A protein and the small-molecule ligand that binds it are described below.
Small molecule (SMILES): CC(=O)N[C@@H]1[C@@H](O)[C@H](O)[C@@H](CO)O[C@H]1O

Sequence of chain 1.D:
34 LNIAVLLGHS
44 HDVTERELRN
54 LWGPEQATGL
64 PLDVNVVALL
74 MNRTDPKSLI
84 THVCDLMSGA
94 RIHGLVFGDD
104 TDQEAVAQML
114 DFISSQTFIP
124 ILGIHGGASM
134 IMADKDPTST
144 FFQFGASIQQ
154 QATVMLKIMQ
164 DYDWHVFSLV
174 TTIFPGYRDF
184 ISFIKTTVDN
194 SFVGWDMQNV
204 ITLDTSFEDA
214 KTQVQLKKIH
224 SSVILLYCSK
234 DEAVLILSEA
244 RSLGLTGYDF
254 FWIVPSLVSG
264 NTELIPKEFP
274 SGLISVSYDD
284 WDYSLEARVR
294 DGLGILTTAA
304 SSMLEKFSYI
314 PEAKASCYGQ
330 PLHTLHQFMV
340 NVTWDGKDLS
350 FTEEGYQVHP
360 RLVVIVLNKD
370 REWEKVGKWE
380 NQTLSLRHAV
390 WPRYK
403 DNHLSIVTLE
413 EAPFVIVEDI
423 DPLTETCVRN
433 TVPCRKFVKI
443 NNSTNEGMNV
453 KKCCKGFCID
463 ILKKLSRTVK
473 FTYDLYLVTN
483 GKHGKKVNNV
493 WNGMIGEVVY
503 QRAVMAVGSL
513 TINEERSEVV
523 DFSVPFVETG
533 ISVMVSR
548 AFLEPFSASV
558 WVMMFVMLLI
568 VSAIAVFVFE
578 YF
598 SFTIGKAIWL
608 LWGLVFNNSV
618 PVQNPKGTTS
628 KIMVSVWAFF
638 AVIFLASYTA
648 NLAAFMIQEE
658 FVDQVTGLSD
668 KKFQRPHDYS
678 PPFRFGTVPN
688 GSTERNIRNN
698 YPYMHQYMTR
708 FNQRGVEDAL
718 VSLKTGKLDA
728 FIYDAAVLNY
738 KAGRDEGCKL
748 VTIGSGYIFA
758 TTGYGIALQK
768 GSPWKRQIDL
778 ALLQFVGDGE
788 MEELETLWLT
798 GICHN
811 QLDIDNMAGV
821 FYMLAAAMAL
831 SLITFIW

Binding-site contacts:
Ligand atom O5 contacts residue ASN444 of chain 1.D at 2.5 Å (h-bond).
Ligand atom C5 contacts residue ASN444 of chain 1.D at 3.7 Å.
Ligand atom C3 contacts residue ASN444 of chain 1.D at 3.8 Å.
Ligand atom C7 contacts residue LYS441 of chain 1.D at 3.7 Å.
Ligand atom C4 contacts residue ASN444 of chain 1.D at 4.3 Å.
Ligand atom C8 contacts residue THR446 of chain 1.D at 3.4 Å.
Ligand atom N2 contacts residue ASN444 of chain 1.D at 2.9 Å (h-bond).
Ligand atom C8 contacts residue ASN444 of chain 1.D at 3.3 Å.
Ligand atom O6 contacts residue ASN444 of chain 1.D at 4.1 Å.
Ligand atom C2 contacts residue ASN444 of chain 1.D at 2.5 Å.
Ligand atom C7 contacts residue THR446 of chain 1.D at 4.3 Å.
Ligand atom C8 contacts residue ASN447 of chain 1.D at 3.3 Å.
Ligand atom C8 contacts residue LYS441 of chain 1.D at 3.5 Å.
Ligand atom O7 contacts residue ASN443 of chain 1.D at 4.3 Å.
Ligand atom C1 contacts residue ASN444 of chain 1.D at 1.4 Å.
Ligand atom O7 contacts residue LYS441 of chain 1.D at 3.2 Å (salt-bridge).
Ligand atom C7 contacts residue ASN444 of chain 1.D at 3.1 Å.
Ligand atom O7 contacts residue ASN444 of chain 1.D at 3.4 Å (h-bond).
Ligand atom O7 contacts residue THR446 of chain 1.D at 4.3 Å.